Binding-site contacts:
Ligand atom C1 contacts residue GLY71 of chain 1.A at 3.4 Å.
Ligand atom C6 contacts residue ARG73 of chain 1.A at 4.4 Å.
Ligand atom C1 contacts residue SER72 of chain 1.A at 3.4 Å.
Ligand atom C5 contacts residue GLY71 of chain 1.A at 3.6 Å.
Ligand atom C2 contacts residue GLY71 of chain 1.A at 3.7 Å.
Ligand atom C6 contacts residue SER72 of chain 1.A at 3.7 Å.
Ligand atom O2 contacts residue GLY71 of chain 1.A at 4.3 Å.
Ligand atom C3 contacts residue GLY71 of chain 1.A at 4.0 Å.
Ligand atom C6 contacts residue GLY71 of chain 1.A at 3.1 Å.
Ligand atom C4 contacts residue GLY71 of chain 1.A at 4.1 Å.

Sequence of chain 1.A:
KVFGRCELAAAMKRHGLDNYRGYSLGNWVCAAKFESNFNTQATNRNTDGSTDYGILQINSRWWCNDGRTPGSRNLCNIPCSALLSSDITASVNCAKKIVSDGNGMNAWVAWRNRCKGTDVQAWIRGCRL

The small molecule below binds the protein below.
Small molecule (SMILES): Nc1cccc(O)c1